The protein below binds the small molecule below.
Small molecule (SMILES): CC(C)C[C@H](NC(=O)[C@H](Cc1ccc(O)cc1)NC(=O)[C@H](CCC(N)=O)NC(=O)CN)C(=O)O

Binding-site contacts:
Ligand atom C contacts residue SER146 of chain 1.F at 3.0 Å.
Ligand atom NE2 contacts residue LEU50 of chain 1.G at 3.4 Å.
Ligand atom CD1 contacts residue ARG26 of chain 1.G at 3.8 Å.
Ligand atom OXT contacts residue LYS28 of chain 1.G at 3.6 Å (salt-bridge).
Ligand atom O contacts residue ALA27 of chain 1.G at 3.0 Å.
Ligand atom N contacts residue ASP144 of chain 1.F at 3.5 Å (salt-bridge).
Ligand atom N contacts residue SER146 of chain 1.F at 3.9 Å.
Ligand atom OXT contacts residue GLY66 of chain 1.G at 3.1 Å (h-bond).
Ligand atom CG contacts residue ARG26 of chain 1.G at 3.3 Å.
Ligand atom C contacts residue LYS52 of chain 1.G at 3.2 Å.
Ligand atom O contacts residue LYS67 of chain 1.G at 3.8 Å.
Ligand atom C contacts residue LYS28 of chain 1.G at 3.9 Å.
Ligand atom O contacts residue ASP144 of chain 1.F at 4.2 Å.
Ligand atom CA contacts residue GLY66 of chain 1.G at 3.5 Å.
Ligand atom CD2 contacts residue ARG26 of chain 1.G at 2.6 Å.
Ligand atom O contacts residue GLY66 of chain 1.G at 1.6 Å (h-bond).
Ligand atom CD2 contacts residue LYS28 of chain 1.G at 4.0 Å.
Ligand atom OH contacts residue ARG26 of chain 1.G at 2.3 Å (salt-bridge).
Ligand atom O contacts residue LYS52 of chain 1.G at 4.3 Å.
Ligand atom OXT contacts residue ALA27 of chain 1.G at 3.6 Å.
Ligand atom CD contacts residue ILE147 of chain 1.F at 4.2 Å (hydrophobic).
Ligand atom N contacts residue GLY66 of chain 1.G at 3.6 Å (h-bond).
Ligand atom CA contacts residue LYS52 of chain 1.G at 3.6 Å.
Ligand atom O contacts residue SER146 of chain 1.F at 3.5 Å (h-bond).
Ligand atom CB contacts residue SER146 of chain 1.F at 3.1 Å.
Ligand atom CE1 contacts residue ARG26 of chain 1.G at 3.3 Å.
Ligand atom C contacts residue ALA27 of chain 1.G at 3.5 Å (hydrophobic).
Ligand atom C contacts residue ASP144 of chain 1.F at 4.2 Å.
Ligand atom OXT contacts residue LYS52 of chain 1.G at 2.2 Å (salt-bridge).
Ligand atom CB contacts residue LYS52 of chain 1.G at 3.4 Å.
Ligand atom CB contacts residue ARG26 of chain 1.G at 4.0 Å.
Ligand atom N contacts residue SER146 of chain 1.F at 3.1 Å (h-bond).
Ligand atom CA contacts residue SER146 of chain 1.F at 3.4 Å.
Ligand atom NE2 contacts residue ILE147 of chain 1.F at 3.8 Å.
Ligand atom CZ contacts residue ARG26 of chain 1.G at 2.1 Å.
Ligand atom CB contacts residue GLY66 of chain 1.G at 4.0 Å.
Ligand atom CA contacts residue SER146 of chain 1.F at 3.7 Å.
Ligand atom C contacts residue GLY66 of chain 1.G at 2.5 Å.
Ligand atom CE2 contacts residue ARG26 of chain 1.G at 1.7 Å.
Ligand atom CA contacts residue ASP144 of chain 1.F at 4.0 Å.

Sequence of chain 1.F:
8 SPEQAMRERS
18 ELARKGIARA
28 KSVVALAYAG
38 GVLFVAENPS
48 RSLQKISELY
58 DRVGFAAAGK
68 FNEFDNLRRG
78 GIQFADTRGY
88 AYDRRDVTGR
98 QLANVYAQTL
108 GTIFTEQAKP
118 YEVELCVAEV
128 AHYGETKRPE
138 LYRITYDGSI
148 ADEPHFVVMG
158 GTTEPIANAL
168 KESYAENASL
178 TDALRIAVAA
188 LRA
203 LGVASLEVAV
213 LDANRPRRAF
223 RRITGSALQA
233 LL

Sequence of chain 1.G:
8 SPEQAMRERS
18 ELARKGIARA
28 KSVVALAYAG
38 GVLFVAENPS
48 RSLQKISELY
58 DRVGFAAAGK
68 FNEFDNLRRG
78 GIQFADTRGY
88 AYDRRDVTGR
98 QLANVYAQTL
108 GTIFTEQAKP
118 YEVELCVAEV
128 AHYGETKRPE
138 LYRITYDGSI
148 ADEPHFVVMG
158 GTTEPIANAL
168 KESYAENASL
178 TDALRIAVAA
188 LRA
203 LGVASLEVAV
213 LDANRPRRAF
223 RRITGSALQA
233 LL